Binding-site contacts:
Ligand atom CBN contacts residue PRO103 of chain 1.A at 3.6 Å (hydrophobic).
Ligand atom C6 contacts residue GLN100 of chain 1.A at 3.9 Å.
Ligand atom CAR contacts residue LEU27 of chain 1.A at 3.7 Å (hydrophobic).
Ligand atom CBN contacts residue MET102 of chain 1.A at 3.9 Å (hydrophobic).
Ligand atom CAR contacts residue PRO103 of chain 1.A at 3.9 Å (hydrophobic).
Ligand atom OBE contacts residue MET102 of chain 1.A at 3.5 Å (h-bond).
Ligand atom CAS contacts residue CYS106 of chain 1.A at 1.8 Å (hydrophobic).
Ligand atom C2 contacts residue MET102 of chain 1.A at 3.6 Å (hydrophobic).
Ligand atom OAF contacts residue CYS106 of chain 1.A at 3.4 Å.
Ligand atom FAH contacts residue VAL35 of chain 1.A at 3.7 Å.
Ligand atom FAI contacts residue THR99 of chain 1.A at 3.1 Å.
Ligand atom CAK contacts residue LEU27 of chain 1.A at 3.8 Å (hydrophobic).
Ligand atom FAG contacts residue LEU153 of chain 1.A at 3.0 Å.
Ligand atom CBM contacts residue GLY105 of chain 1.A at 3.7 Å.
Ligand atom NBD contacts residue LEU27 of chain 1.A at 4.0 Å.
Ligand atom CBT contacts residue LEU153 of chain 1.A at 3.8 Å (hydrophobic).
Ligand atom OBE contacts residue LEU101 of chain 1.A at 3.6 Å.
Ligand atom NBD contacts residue LEU101 of chain 1.A at 3.8 Å.
Ligand atom CAO contacts residue GLY105 of chain 1.A at 3.5 Å.
Ligand atom C6 contacts residue MET102 of chain 1.A at 3.9 Å (hydrophobic).
Ligand atom CAM contacts residue VAL35 of chain 1.A at 3.6 Å (hydrophobic).
Ligand atom NBD contacts residue MET102 of chain 1.A at 2.9 Å (h-bond).
Ligand atom CBH contacts residue CYS106 of chain 1.A at 3.4 Å (hydrophobic).
Ligand atom CBN contacts residue LEU27 of chain 1.A at 3.7 Å (hydrophobic).
Ligand atom CAK contacts residue GLY28 of chain 1.A at 3.7 Å.
Ligand atom C5 contacts residue LEU153 of chain 1.A at 3.8 Å (hydrophobic).
Ligand atom CBM contacts residue MET102 of chain 1.A at 3.6 Å (hydrophobic).
Ligand atom C6 contacts residue ALA52 of chain 1.A at 3.5 Å (hydrophobic).
Ligand atom CAT contacts residue CYS106 of chain 1.A at 2.8 Å (hydrophobic).
Ligand atom OAF contacts residue ARG150 of chain 1.A at 3.6 Å.
Ligand atom C5 contacts residue ALA52 of chain 1.A at 4.0 Å (hydrophobic).
Ligand atom C6 contacts residue LEU153 of chain 1.A at 3.9 Å (hydrophobic).
Ligand atom OBE contacts residue LEU27 of chain 1.A at 4.0 Å.
Ligand atom NBC contacts residue VAL35 of chain 1.A at 3.9 Å.
Ligand atom OBE contacts residue PRO103 of chain 1.A at 3.2 Å (h-bond).
Ligand atom N1 contacts residue LEU101 of chain 1.A at 3.6 Å.
Ligand atom N1 contacts residue MET102 of chain 1.A at 3.2 Å (h-bond).
Ligand atom FAI contacts residue ALA52 of chain 1.A at 3.8 Å.
Ligand atom CAA contacts residue PRO103 of chain 1.A at 3.1 Å (hydrophobic).
Ligand atom CAS contacts residue ARG150 of chain 1.A at 3.3 Å.

The small molecule below binds the protein below.
Small molecule (SMILES): C=CC(=O)Nc1cccc(Nc2nc(Nc3ccc(N4CCN(C(C)=O)CC4)cc3OC)ncc2C(F)(F)F)c1

Sequence of chain 1.A:
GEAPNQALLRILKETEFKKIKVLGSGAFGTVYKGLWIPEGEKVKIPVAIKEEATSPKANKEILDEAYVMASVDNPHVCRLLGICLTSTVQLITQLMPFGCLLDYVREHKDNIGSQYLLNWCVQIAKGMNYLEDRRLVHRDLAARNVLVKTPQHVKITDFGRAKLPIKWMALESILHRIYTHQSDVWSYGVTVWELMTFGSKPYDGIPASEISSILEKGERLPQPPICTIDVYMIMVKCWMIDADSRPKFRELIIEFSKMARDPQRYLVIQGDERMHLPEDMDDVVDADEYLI